Sequence of chain 1.C:
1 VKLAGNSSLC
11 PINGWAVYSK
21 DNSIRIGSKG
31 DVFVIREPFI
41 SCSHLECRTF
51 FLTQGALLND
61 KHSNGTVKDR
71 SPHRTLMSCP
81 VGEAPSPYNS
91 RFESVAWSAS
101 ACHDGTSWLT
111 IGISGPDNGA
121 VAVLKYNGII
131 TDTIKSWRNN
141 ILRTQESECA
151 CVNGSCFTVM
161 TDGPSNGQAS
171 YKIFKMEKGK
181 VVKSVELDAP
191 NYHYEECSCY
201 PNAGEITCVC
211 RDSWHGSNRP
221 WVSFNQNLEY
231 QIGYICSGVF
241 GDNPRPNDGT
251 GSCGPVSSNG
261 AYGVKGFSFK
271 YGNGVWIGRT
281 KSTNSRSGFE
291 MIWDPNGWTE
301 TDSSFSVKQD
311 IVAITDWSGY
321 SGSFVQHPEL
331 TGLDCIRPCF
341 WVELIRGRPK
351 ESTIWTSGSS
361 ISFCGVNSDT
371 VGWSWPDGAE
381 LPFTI

A small-molecule ligand and the protein it binds are described below.
Small molecule (SMILES): CCC(CC)O[C@@H]1C=C(C(=O)O)C[C@H](N)[C@H]1NC(C)=O

Binding-site contacts:
Ligand atom C81 contacts residue ARG143 of chain 1.C at 3.8 Å.
Ligand atom C3 contacts residue TYR320 of chain 1.C at 3.2 Å (hydrophobic).
Ligand atom O1A contacts residue TYR262 of chain 1.C at 3.2 Å (h-bond).
Ligand atom C4 contacts residue ASP69 of chain 1.C at 3.6 Å.
Ligand atom C82 contacts residue ARG143 of chain 1.C at 4.0 Å.
Ligand atom C4 contacts residue TYR320 of chain 1.C at 3.5 Å (hydrophobic).
Ligand atom C7 contacts residue TYR320 of chain 1.C at 3.2 Å (hydrophobic).
Ligand atom C1 contacts residue TYR320 of chain 1.C at 2.8 Å (hydrophobic).
Ligand atom C11 contacts residue TRP97 of chain 1.C at 3.7 Å (hydrophobic).
Ligand atom N4 contacts residue ASP69 of chain 1.C at 3.0 Å (salt-bridge).
Ligand atom C1 contacts residue TYR262 of chain 1.C at 3.9 Å (hydrophobic).
Ligand atom O1A contacts residue ARG286 of chain 1.C at 2.8 Å (salt-bridge).
Ligand atom C2 contacts residue TYR320 of chain 1.C at 2.6 Å (hydrophobic).
Ligand atom C7 contacts residue GLU196 of chain 1.C at 3.8 Å.
Ligand atom C91 contacts residue ARG211 of chain 1.C at 3.9 Å.
Ligand atom O1A contacts residue TYR320 of chain 1.C at 3.3 Å (h-bond).
Ligand atom C3 contacts residue ASP69 of chain 1.C at 3.3 Å.
Ligand atom C3 contacts residue GLU37 of chain 1.C at 3.8 Å.
Ligand atom C91 contacts residue SER165 of chain 1.C at 3.8 Å.
Ligand atom O1B contacts residue ARG286 of chain 1.C at 3.1 Å (salt-bridge).
Ligand atom C6 contacts residue TYR320 of chain 1.C at 3.8 Å (hydrophobic).
Ligand atom O1A contacts residue ARG211 of chain 1.C at 3.0 Å (salt-bridge).
Ligand atom C1 contacts residue ARG286 of chain 1.C at 3.5 Å.
Ligand atom C81 contacts residue SER165 of chain 1.C at 3.7 Å.
Ligand atom O1B contacts residue TYR320 of chain 1.C at 2.9 Å (h-bond).
Ligand atom O1B contacts residue ARG36 of chain 1.C at 3.2 Å (salt-bridge).
Ligand atom C91 contacts residue GLU195 of chain 1.C at 3.9 Å.
Ligand atom C91 contacts residue SER213 of chain 1.C at 4.0 Å.
Ligand atom O10 contacts residue ASP69 of chain 1.C at 3.7 Å.
Ligand atom C82 contacts residue ARG70 of chain 1.C at 4.0 Å.
Ligand atom C6 contacts residue GLU196 of chain 1.C at 3.5 Å.
Ligand atom C1 contacts residue ARG211 of chain 1.C at 3.7 Å.
Ligand atom C9 contacts residue GLU195 of chain 1.C at 3.6 Å.
Ligand atom O10 contacts residue ARG70 of chain 1.C at 2.9 Å (salt-bridge).
Ligand atom C4 contacts residue GLU196 of chain 1.C at 3.9 Å.
Ligand atom C7 contacts residue ARG211 of chain 1.C at 3.7 Å.
Ligand atom C5 contacts residue ASP69 of chain 1.C at 4.0 Å.
Ligand atom C4 contacts residue GLU37 of chain 1.C at 3.7 Å.
Ligand atom N4 contacts residue GLU37 of chain 1.C at 2.9 Å (salt-bridge).
Ligand atom C10 contacts residue ARG70 of chain 1.C at 3.9 Å.